The small molecule below binds the protein below.
Small molecule (SMILES): CCCC(C)=O

Sequence of chain 3.A:
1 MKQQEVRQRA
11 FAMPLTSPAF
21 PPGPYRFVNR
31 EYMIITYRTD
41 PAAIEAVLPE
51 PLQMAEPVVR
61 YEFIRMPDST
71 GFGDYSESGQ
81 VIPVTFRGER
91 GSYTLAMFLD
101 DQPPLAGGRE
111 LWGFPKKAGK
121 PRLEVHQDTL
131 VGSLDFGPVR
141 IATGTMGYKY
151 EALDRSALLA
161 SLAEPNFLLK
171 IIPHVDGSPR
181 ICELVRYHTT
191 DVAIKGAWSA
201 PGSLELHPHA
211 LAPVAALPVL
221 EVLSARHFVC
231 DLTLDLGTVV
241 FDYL

Binding-site contacts:
Ligand atom C5 contacts residue PHE114 of chain 3.A at 4.5 Å (hydrophobic).
Ligand atom C2 contacts residue GLY108 of chain 3.A at 4.4 Å.
Ligand atom O6 contacts residue PHE27 of chain 3.A at 3.9 Å.
Ligand atom C2 contacts residue LYS116 of chain 3.A at 1.2 Å.
Ligand atom O6 contacts residue LEU234 of chain 3.A at 4.3 Å.
Ligand atom C4 contacts residue ARG30 of chain 3.A at 3.8 Å.
Ligand atom C3 contacts residue LYS116 of chain 3.A at 2.3 Å.
Ligand atom C3 contacts residue MET97 of chain 3.A at 4.2 Å (hydrophobic).
Ligand atom C1 contacts residue LYS116 of chain 3.A at 2.5 Å.
Ligand atom C2 contacts residue PRO104 of chain 3.A at 3.8 Å (hydrophobic).
Ligand atom C5 contacts residue ARG30 of chain 3.A at 3.6 Å.
Ligand atom C4 contacts residue TYR75 of chain 3.A at 4.2 Å (hydrophobic).
Ligand atom C2 contacts residue PHE114 of chain 3.A at 4.2 Å (hydrophobic).
Ligand atom C1 contacts residue TYR75 of chain 3.A at 3.6 Å (hydrophobic).
Ligand atom C4 contacts residue LEU234 of chain 3.A at 4.4 Å (hydrophobic).
Ligand atom C1 contacts residue GLY108 of chain 3.A at 4.5 Å.
Ligand atom C3 contacts residue PHE114 of chain 3.A at 4.0 Å (hydrophobic).
Ligand atom C1 contacts residue PHE72 of chain 3.A at 4.0 Å (hydrophobic).
Ligand atom C1 contacts residue LEU234 of chain 3.A at 4.1 Å (hydrophobic).
Ligand atom C5 contacts residue MET97 of chain 3.A at 3.8 Å (hydrophobic).
Ligand atom O6 contacts residue TYR75 of chain 3.A at 3.1 Å (h-bond).
Ligand atom O6 contacts residue ARG30 of chain 3.A at 3.2 Å (salt-bridge).
Ligand atom C2 contacts residue TYR75 of chain 3.A at 4.1 Å (hydrophobic).
Ligand atom O6 contacts residue LYS116 of chain 3.A at 4.0 Å.
Ligand atom C1 contacts residue PRO104 of chain 3.A at 3.7 Å (hydrophobic).
Ligand atom C2 contacts residue LEU99 of chain 3.A at 4.2 Å (hydrophobic).
Ligand atom O6 contacts residue MET66 of chain 3.A at 3.8 Å.
Ligand atom C4 contacts residue LYS116 of chain 3.A at 3.6 Å.